Sequence of chain 1.B:
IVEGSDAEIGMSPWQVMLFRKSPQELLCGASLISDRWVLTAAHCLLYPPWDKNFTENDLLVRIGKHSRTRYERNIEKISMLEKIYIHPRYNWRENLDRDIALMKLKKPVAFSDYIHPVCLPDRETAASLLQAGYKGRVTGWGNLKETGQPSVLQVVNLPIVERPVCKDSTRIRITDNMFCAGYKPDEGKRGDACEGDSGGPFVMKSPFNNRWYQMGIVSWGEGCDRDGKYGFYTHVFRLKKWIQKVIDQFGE

Binding-site contacts:
Ligand atom O3 contacts residue TYR71 of chain 1.B at 3.1 Å (h-bond).
Ligand atom CD1 contacts residue PHE19 of chain 1.B at 3.8 Å (hydrophobic).
Ligand atom CB contacts residue THR69 of chain 1.B at 3.5 Å.
Ligand atom S contacts residue ILE78 of chain 1.B at 3.9 Å.
Ligand atom O contacts residue LEU60 of chain 1.B at 3.8 Å.
Ligand atom CE1 contacts residue THR69 of chain 1.B at 3.8 Å.
Ligand atom O2 contacts residue LYS77 of chain 1.B at 3.1 Å.
Ligand atom O1 contacts residue GLU76 of chain 1.B at 3.4 Å (salt-bridge).
Ligand atom CZ contacts residue LEU26 of chain 1.B at 3.9 Å (hydrophobic).
Ligand atom CE1 contacts residue ILE78 of chain 1.B at 3.8 Å (hydrophobic).
Ligand atom CE2 contacts residue LEU26 of chain 1.B at 3.8 Å (hydrophobic).
Ligand atom OE1 contacts residue TYR71 of chain 1.B at 3.1 Å (h-bond).
Ligand atom CD1 contacts residue ILE78 of chain 1.B at 3.8 Å (hydrophobic).
Ligand atom CG contacts residue TYR71 of chain 1.B at 3.3 Å (hydrophobic).
Ligand atom CD contacts residue TYR71 of chain 1.B at 3.4 Å (hydrophobic).
Ligand atom CE2 contacts residue TYR71 of chain 1.B at 3.7 Å (hydrophobic).
Ligand atom O3 contacts residue LYS77 of chain 1.B at 3.2 Å (salt-bridge).
Ligand atom O contacts residue THR69 of chain 1.B at 3.7 Å.
Ligand atom CD1 contacts residue THR69 of chain 1.B at 3.6 Å.
Ligand atom O1 contacts residue ILE78 of chain 1.B at 3.3 Å.
Ligand atom CE1 contacts residue PHE19 of chain 1.B at 3.7 Å (hydrophobic).
Ligand atom O contacts residue TYR71 of chain 1.B at 3.7 Å.
Ligand atom CA contacts residue ARG70 of chain 1.B at 3.5 Å.
Ligand atom CE1 contacts residue ARG68 of chain 1.B at 3.2 Å.
Ligand atom OE1 contacts residue ARG70 of chain 1.B at 2.7 Å (salt-bridge).
Ligand atom S contacts residue TYR71 of chain 1.B at 3.5 Å (h-bond).
Ligand atom CD contacts residue ARG70 of chain 1.B at 3.1 Å.
Ligand atom CA contacts residue THR69 of chain 1.B at 3.7 Å.
Ligand atom S contacts residue LYS77 of chain 1.B at 3.8 Å.
Ligand atom CG contacts residue TYR71 of chain 1.B at 3.9 Å (hydrophobic).
Ligand atom N contacts residue THR69 of chain 1.B at 3.0 Å (h-bond).
Ligand atom CA contacts residue THR69 of chain 1.B at 3.9 Å.
Ligand atom CG1 contacts residue GLN24 of chain 1.B at 3.7 Å.
Ligand atom OH contacts residue TYR71 of chain 1.B at 3.7 Å.
Ligand atom O2 contacts residue ILE78 of chain 1.B at 3.2 Å (h-bond).
Ligand atom CD contacts residue TYR71 of chain 1.B at 3.4 Å (hydrophobic).
Ligand atom CG contacts residue ARG70 of chain 1.B at 3.1 Å.
Ligand atom CG2 contacts residue ARG62 of chain 1.B at 3.6 Å.
Ligand atom CB contacts residue ARG70 of chain 1.B at 2.5 Å.
Ligand atom O1 contacts residue TYR71 of chain 1.B at 2.9 Å (h-bond).

The protein below binds the small molecule below.
Small molecule (SMILES): CC[C@H](C)[C@H](NC(=O)CNC(=O)[C@H](CCC(=O)O)NC(=O)[C@@H](N)Cc1ccccc1)C(=O)N1C=CC[C@H]1C(=O)NCC(=O)N[C@@H](CCC(=O)O)C(=O)N[C@H](C=O)Cc1ccc(OS(=O)(=O)O)cc1